Sequence of chain 1.D:
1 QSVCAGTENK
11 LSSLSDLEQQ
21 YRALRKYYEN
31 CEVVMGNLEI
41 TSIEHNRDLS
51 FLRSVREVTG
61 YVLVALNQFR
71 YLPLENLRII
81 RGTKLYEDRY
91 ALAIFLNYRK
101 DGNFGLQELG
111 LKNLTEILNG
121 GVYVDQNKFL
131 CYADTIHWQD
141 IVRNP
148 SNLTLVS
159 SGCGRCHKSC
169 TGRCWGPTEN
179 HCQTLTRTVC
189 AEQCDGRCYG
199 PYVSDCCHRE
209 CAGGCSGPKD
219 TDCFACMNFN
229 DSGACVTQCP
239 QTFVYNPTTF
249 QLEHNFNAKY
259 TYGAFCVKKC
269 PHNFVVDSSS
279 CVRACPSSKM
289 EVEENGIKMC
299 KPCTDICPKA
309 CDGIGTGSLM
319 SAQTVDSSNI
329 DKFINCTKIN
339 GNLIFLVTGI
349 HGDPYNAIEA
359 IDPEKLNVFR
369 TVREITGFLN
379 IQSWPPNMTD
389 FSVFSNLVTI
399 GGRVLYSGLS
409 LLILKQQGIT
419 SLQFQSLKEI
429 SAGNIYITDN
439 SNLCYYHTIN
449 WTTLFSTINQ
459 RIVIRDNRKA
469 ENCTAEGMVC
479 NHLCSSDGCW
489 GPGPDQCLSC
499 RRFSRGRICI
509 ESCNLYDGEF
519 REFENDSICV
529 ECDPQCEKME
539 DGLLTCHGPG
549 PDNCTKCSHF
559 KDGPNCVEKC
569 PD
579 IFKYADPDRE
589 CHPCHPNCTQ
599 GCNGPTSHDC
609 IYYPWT

Binding-site contacts:
Ligand atom C7 contacts residue ASN76 of chain 1.D at 4.0 Å.
Ligand atom C2 contacts residue ASN113 of chain 1.D at 2.5 Å.
Ligand atom O6 contacts residue PHE222 of chain 1.D at 3.6 Å.
Ligand atom O7 contacts residue ASN76 of chain 1.D at 3.0 Å (h-bond).
Ligand atom C6 contacts residue PHE222 of chain 1.D at 4.1 Å (hydrophobic).
Ligand atom O5 contacts residue ARG78 of chain 1.D at 2.9 Å (salt-bridge).
Ligand atom C6 contacts residue ARG78 of chain 1.D at 3.8 Å.
Ligand atom C4 contacts residue ASN113 of chain 1.D at 4.3 Å.
Ligand atom O3 contacts residue ASN76 of chain 1.D at 3.8 Å.
Ligand atom C3 contacts residue ASN113 of chain 1.D at 3.9 Å.
Ligand atom C2 contacts residue ASN76 of chain 1.D at 3.5 Å.
Ligand atom C1 contacts residue ARG78 of chain 1.D at 3.5 Å.
Ligand atom C7 contacts residue GLU75 of chain 1.D at 4.5 Å.
Ligand atom N2 contacts residue ASN76 of chain 1.D at 4.2 Å.
Ligand atom C3 contacts residue ASN76 of chain 1.D at 4.2 Å.
Ligand atom O7 contacts residue GLU75 of chain 1.D at 3.8 Å.
Ligand atom O7 contacts residue ASN113 of chain 1.D at 4.2 Å.
Ligand atom O5 contacts residue ASN113 of chain 1.D at 2.4 Å (h-bond).
Ligand atom C7 contacts residue ASN113 of chain 1.D at 3.8 Å.
Ligand atom N2 contacts residue ASN113 of chain 1.D at 3.2 Å (h-bond).
Ligand atom C8 contacts residue ASN113 of chain 1.D at 4.2 Å.
Ligand atom C5 contacts residue ASN113 of chain 1.D at 3.7 Å.
Ligand atom C1 contacts residue ASN113 of chain 1.D at 1.4 Å.
Ligand atom C5 contacts residue ARG78 of chain 1.D at 3.7 Å.
Ligand atom O6 contacts residue ARG78 of chain 1.D at 3.5 Å (salt-bridge).

The protein below binds the small molecule below.
Small molecule (SMILES): CC(=O)N[C@@H]1[C@@H](O)[C@H](O)[C@@H](CO)O[C@H]1O